This small molecule binds to this protein.
Small molecule (SMILES): Oc1cc(O)cc(O)c1

Binding-site contacts:
Ligand atom C6 contacts residue SCY88 of chain 1.L at 2.6 Å.
Ligand atom C3 contacts residue HIS347 of chain 1.L at 3.6 Å.
Ligand atom C5 contacts residue SCY88 of chain 1.L at 3.4 Å.
Ligand atom O8 contacts residue LEU300 of chain 1.L at 3.8 Å.
Ligand atom C6 contacts residue HIS56 of chain 1.L at 4.3 Å.
Ligand atom O7 contacts residue HIS56 of chain 1.L at 3.6 Å.
Ligand atom O9 contacts residue TRP211 of chain 1.L at 4.3 Å.
Ligand atom C5 contacts residue HIS56 of chain 1.L at 4.0 Å.
Ligand atom C4 contacts residue SER349 of chain 1.L at 3.9 Å.
Ligand atom O7 contacts residue ILE128 of chain 1.L at 3.5 Å.
Ligand atom C5 contacts residue SER349 of chain 1.L at 3.8 Å.
Ligand atom C6 contacts residue HIS144 of chain 1.L at 3.8 Å.
Ligand atom C2 contacts residue SCY88 of chain 1.L at 4.3 Å.
Ligand atom O9 contacts residue TYR124 of chain 1.L at 2.4 Å (h-bond).
Ligand atom C2 contacts residue TYR298 of chain 1.L at 3.8 Å (hydrophobic).
Ligand atom C1 contacts residue TYR298 of chain 1.L at 4.3 Å (hydrophobic).
Ligand atom C1 contacts residue HIS144 of chain 1.L at 3.8 Å.
Ligand atom C1 contacts residue SCY88 of chain 1.L at 3.3 Å.
Ligand atom C6 contacts residue ILE128 of chain 1.L at 3.3 Å (hydrophobic).
Ligand atom C4 contacts residue HIS347 of chain 1.L at 3.6 Å.
Ligand atom O9 contacts residue HIS347 of chain 1.L at 3.2 Å (h-bond).
Ligand atom C4 contacts residue TYR124 of chain 1.L at 3.5 Å (hydrophobic).
Ligand atom O8 contacts residue TYR298 of chain 1.L at 3.9 Å.
Ligand atom C3 contacts residue TYR298 of chain 1.L at 3.9 Å (hydrophobic).
Ligand atom O7 contacts residue ASN87 of chain 1.L at 3.8 Å.
Ligand atom C1 contacts residue ILE128 of chain 1.L at 3.6 Å (hydrophobic).
Ligand atom C3 contacts residue TRP211 of chain 1.L at 4.2 Å (hydrophobic).
Ligand atom C4 contacts residue SCY88 of chain 1.L at 4.4 Å.
Ligand atom C4 contacts residue TYR298 of chain 1.L at 4.5 Å (hydrophobic).
Ligand atom C5 contacts residue TYR124 of chain 1.L at 3.9 Å (hydrophobic).
Ligand atom O9 contacts residue SER349 of chain 1.L at 3.3 Å.
Ligand atom C2 contacts residue ILE128 of chain 1.L at 4.2 Å (hydrophobic).
Ligand atom O9 contacts residue ILE128 of chain 1.L at 3.8 Å.
Ligand atom O7 contacts residue HIS144 of chain 1.L at 3.0 Å (h-bond).
Ligand atom C5 contacts residue ILE128 of chain 1.L at 3.4 Å (hydrophobic).
Ligand atom C4 contacts residue ILE128 of chain 1.L at 3.7 Å (hydrophobic).
Ligand atom O7 contacts residue SCY88 of chain 1.L at 2.1 Å (h-bond).

Sequence of chain 1.L:
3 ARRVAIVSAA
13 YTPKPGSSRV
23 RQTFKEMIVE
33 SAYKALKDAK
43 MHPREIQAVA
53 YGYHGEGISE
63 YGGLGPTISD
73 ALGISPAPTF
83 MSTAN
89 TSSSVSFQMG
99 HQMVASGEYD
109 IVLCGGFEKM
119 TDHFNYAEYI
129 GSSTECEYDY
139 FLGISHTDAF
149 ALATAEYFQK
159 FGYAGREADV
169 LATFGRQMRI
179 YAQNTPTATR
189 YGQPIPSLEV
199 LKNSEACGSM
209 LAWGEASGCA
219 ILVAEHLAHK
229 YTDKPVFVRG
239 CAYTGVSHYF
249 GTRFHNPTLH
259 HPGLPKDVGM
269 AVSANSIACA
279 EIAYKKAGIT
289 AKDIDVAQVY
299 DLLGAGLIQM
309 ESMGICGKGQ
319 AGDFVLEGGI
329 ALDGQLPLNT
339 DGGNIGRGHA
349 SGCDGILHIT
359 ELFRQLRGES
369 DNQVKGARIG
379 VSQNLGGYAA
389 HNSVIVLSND